Sequence of chain 1.A:
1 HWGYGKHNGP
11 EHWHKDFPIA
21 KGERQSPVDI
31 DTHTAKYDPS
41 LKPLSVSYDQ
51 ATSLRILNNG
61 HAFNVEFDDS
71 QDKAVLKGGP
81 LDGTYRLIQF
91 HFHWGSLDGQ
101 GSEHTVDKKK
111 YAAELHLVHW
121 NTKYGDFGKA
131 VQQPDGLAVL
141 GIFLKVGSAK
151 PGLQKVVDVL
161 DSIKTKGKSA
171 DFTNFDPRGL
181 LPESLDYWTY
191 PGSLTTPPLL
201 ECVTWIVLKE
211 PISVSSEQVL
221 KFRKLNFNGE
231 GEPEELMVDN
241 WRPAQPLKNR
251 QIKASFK

Binding-site contacts:
Ligand atom C06 contacts residue HIS91 of chain 1.A at 3.9 Å.
Ligand atom O12 contacts residue ZN1 of chain 1.B at 3.3 Å.
Ligand atom C03 contacts residue LEU194 of chain 1.A at 3.8 Å (hydrophobic).
Ligand atom O12 contacts residue TRP205 of chain 1.A at 3.8 Å.
Ligand atom S07 contacts residue HIS116 of chain 1.A at 3.9 Å.
Ligand atom O11 contacts residue LEU194 of chain 1.A at 3.3 Å.
Ligand atom O12 contacts residue HIS116 of chain 1.A at 3.4 Å (h-bond).
Ligand atom O13 contacts residue THR195 of chain 1.A at 3.0 Å (h-bond).
Ligand atom C01 contacts residue VAL118 of chain 1.A at 3.7 Å (hydrophobic).
Ligand atom C03 contacts residue PHE127 of chain 1.A at 4.0 Å (hydrophobic).
Ligand atom O11 contacts residue THR195 of chain 1.A at 3.0 Å (h-bond).
Ligand atom C09 contacts residue THR195 of chain 1.A at 3.2 Å.
Ligand atom C09 contacts residue HIS91 of chain 1.A at 3.6 Å.
Ligand atom N08 contacts residue THR196 of chain 1.A at 2.7 Å (h-bond).
Ligand atom C09 contacts residue THR196 of chain 1.A at 3.6 Å.
Ligand atom C09 contacts residue HIS93 of chain 1.A at 4.0 Å.
Ligand atom N10 contacts residue HIS93 of chain 1.A at 3.6 Å.
Ligand atom O11 contacts residue TRP205 of chain 1.A at 3.5 Å.
Ligand atom C05 contacts residue THR196 of chain 1.A at 3.8 Å.
Ligand atom O13 contacts residue HIS93 of chain 1.A at 3.1 Å.
Ligand atom O13 contacts residue ZN1 of chain 1.B at 3.0 Å.
Ligand atom O12 contacts residue VAL118 of chain 1.A at 3.8 Å.
Ligand atom N10 contacts residue HIS91 of chain 1.A at 3.3 Å (h-bond).
Ligand atom O13 contacts residue THR196 of chain 1.A at 3.1 Å.
Ligand atom C02 contacts residue LEU137 of chain 1.A at 3.8 Å (hydrophobic).
Ligand atom C02 contacts residue VAL118 of chain 1.A at 3.7 Å (hydrophobic).
Ligand atom O13 contacts residue HIS91 of chain 1.A at 3.8 Å.
Ligand atom C02 contacts residue PHE127 of chain 1.A at 4.0 Å (hydrophobic).
Ligand atom N10 contacts residue THR195 of chain 1.A at 2.9 Å (h-bond).
Ligand atom N10 contacts residue ZN1 of chain 1.B at 2.1 Å.
Ligand atom O11 contacts residue SER193 of chain 1.A at 4.0 Å.
Ligand atom C01 contacts residue LEU194 of chain 1.A at 3.8 Å (hydrophobic).
Ligand atom C02 contacts residue LEU194 of chain 1.A at 3.6 Å (hydrophobic).
Ligand atom C09 contacts residue ZN1 of chain 1.B at 3.0 Å.
Ligand atom O12 contacts residue VAL139 of chain 1.A at 3.5 Å.
Ligand atom S07 contacts residue THR195 of chain 1.A at 4.0 Å.
Ligand atom N10 contacts residue HIS116 of chain 1.A at 3.4 Å (h-bond).
Ligand atom C04 contacts residue THR196 of chain 1.A at 3.8 Å.
Ligand atom S07 contacts residue ZN1 of chain 1.B at 3.3 Å.
Ligand atom O12 contacts residue HIS91 of chain 1.A at 3.7 Å.

This small molecule binds to this protein.
Small molecule (SMILES): CN1C(=O)NS(=O)(=O)c2ccccc21